Binding-site contacts:
Ligand atom N2 contacts residue ASP186 of chain 1.A at 2.7 Å (salt-bridge).
Ligand atom C3 contacts residue GLY213 of chain 1.A at 3.6 Å.
Ligand atom C5 contacts residue GLY213 of chain 1.A at 3.4 Å.
Ligand atom C19 contacts residue TRP212 of chain 1.A at 3.3 Å (hydrophobic).
Ligand atom C10 contacts residue SER211 of chain 1.A at 3.5 Å.
Ligand atom C9 contacts residue LYS189 of chain 1.A at 3.6 Å.
Ligand atom O24 contacts residue TRP212 of chain 1.A at 3.4 Å.
Ligand atom N12 contacts residue SER187 of chain 1.A at 3.0 Å (h-bond).
Ligand atom N12 contacts residue GLY223 of chain 1.A at 3.4 Å.
Ligand atom C29 contacts residue PRO169 of chain 1.A at 3.5 Å (hydrophobic).
Ligand atom N40 contacts residue GLY85 of chain 1.A at 3.5 Å (h-bond).
Ligand atom C3 contacts residue GLY215 of chain 1.A at 2.8 Å.
Ligand atom C4 contacts residue GLY215 of chain 1.A at 3.3 Å.
Ligand atom C10 contacts residue TRP212 of chain 1.A at 3.6 Å (hydrophobic).
Ligand atom N40 contacts residue THR86 of chain 1.A at 3.5 Å (h-bond).
Ligand atom N13 contacts residue LYS189 of chain 1.A at 3.6 Å.
Ligand atom N2 contacts residue SER187 of chain 1.A at 3.2 Å (h-bond).
Ligand atom O39 contacts residue GLY85 of chain 1.A at 3.2 Å (h-bond).
Ligand atom C4 contacts residue GLY213 of chain 1.A at 3.5 Å.
Ligand atom N13 contacts residue SER192 of chain 1.A at 3.3 Å (h-bond).
Ligand atom C26 contacts residue THR86 of chain 1.A at 3.3 Å.
Ligand atom C35 contacts residue ASP44 of chain 1.A at 3.5 Å.
Ligand atom C10 contacts residue SER192 of chain 1.A at 3.6 Å.
Ligand atom C26 contacts residue HIS41 of chain 1.A at 3.5 Å.
Ligand atom C7 contacts residue TRP212 of chain 1.A at 3.6 Å (hydrophobic).
Ligand atom C26 contacts residue ASP90 of chain 1.A at 3.3 Å.
Ligand atom C35 contacts residue HIS41 of chain 1.A at 3.3 Å.
Ligand atom N12 contacts residue ASP186 of chain 1.A at 3.0 Å (salt-bridge).
Ligand atom C36 contacts residue HIS41 of chain 1.A at 3.6 Å.
Ligand atom C34 contacts residue ASP44 of chain 1.A at 3.4 Å.
Ligand atom C18 contacts residue SER211 of chain 1.A at 3.5 Å.
Ligand atom O16 contacts residue GOL1 of chain 1.J at 2.6 Å (h-bond).
Ligand atom C6 contacts residue TRP212 of chain 1.A at 3.5 Å (hydrophobic).
Ligand atom C14 contacts residue LYS189 of chain 1.A at 3.6 Å.
Ligand atom O16 contacts residue SER192 of chain 1.A at 3.3 Å (h-bond).
Ligand atom C25 contacts residue HIS41 of chain 1.A at 3.3 Å.
Ligand atom C3 contacts residue ASP186 of chain 1.A at 3.4 Å.
Ligand atom C7 contacts residue SER187 of chain 1.A at 3.0 Å.
Ligand atom O16 contacts residue HIS41 of chain 1.A at 2.9 Å (h-bond).
Ligand atom O23 contacts residue THR87 of chain 1.A at 3.4 Å.

This protein binds this small molecule.
Small molecule (SMILES): CCOc1cc([C@@H](Nc2ccc3c(N)nccc3c2)C(=O)NCc2cccc(S(N)(=O)=O)c2)ccc1OC(C)C

Sequence of chain 1.A:
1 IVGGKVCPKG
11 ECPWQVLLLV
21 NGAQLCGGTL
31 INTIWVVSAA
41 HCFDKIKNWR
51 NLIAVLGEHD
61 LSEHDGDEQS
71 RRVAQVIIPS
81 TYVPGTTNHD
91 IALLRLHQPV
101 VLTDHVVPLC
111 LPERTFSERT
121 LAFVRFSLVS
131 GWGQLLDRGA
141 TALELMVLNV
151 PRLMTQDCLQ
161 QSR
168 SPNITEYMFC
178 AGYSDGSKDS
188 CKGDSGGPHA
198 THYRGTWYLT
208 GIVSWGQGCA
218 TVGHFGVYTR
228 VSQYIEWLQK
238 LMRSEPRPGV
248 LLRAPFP